Binding-site contacts:
Ligand atom C5 contacts residue NAG1 of chain 1.ZA at 2.9 Å.
Ligand atom C4 contacts residue ASN616 of chain 1.B at 4.2 Å.
Ligand atom N2 contacts residue GLN644 of chain 1.B at 3.8 Å.
Ligand atom O6 contacts residue NAG1 of chain 1.ZA at 3.9 Å.
Ligand atom C4 contacts residue NAG1 of chain 1.ZA at 3.1 Å.
Ligand atom C6 contacts residue NAG1 of chain 1.ZA at 2.8 Å.
Ligand atom O5 contacts residue NAG1 of chain 1.ZA at 4.1 Å.
Ligand atom O4 contacts residue NAG1 of chain 1.ZA at 1.9 Å.
Ligand atom O5 contacts residue THR618 of chain 1.B at 4.4 Å.
Ligand atom C8 contacts residue THR645 of chain 1.B at 3.7 Å.
Ligand atom C7 contacts residue ASN616 of chain 1.B at 3.8 Å.
Ligand atom C8 contacts residue GLN644 of chain 1.B at 4.0 Å.
Ligand atom C7 contacts residue ILE834 of chain 1.C at 4.3 Å (hydrophobic).
Ligand atom C1 contacts residue ASN616 of chain 1.B at 1.4 Å.
Ligand atom C2 contacts residue ASN616 of chain 1.B at 2.3 Å.
Ligand atom N2 contacts residue ASN616 of chain 1.B at 2.5 Å (h-bond).
Ligand atom C3 contacts residue ASN616 of chain 1.B at 3.6 Å.
Ligand atom O3 contacts residue NAG1 of chain 1.ZA at 4.5 Å.
Ligand atom C3 contacts residue NAG1 of chain 1.ZA at 4.3 Å.
Ligand atom C5 contacts residue ASN616 of chain 1.B at 3.7 Å.
Ligand atom C7 contacts residue GLN644 of chain 1.B at 4.3 Å.
Ligand atom O5 contacts residue ASN616 of chain 1.B at 2.5 Å (h-bond).
Ligand atom O7 contacts residue ILE834 of chain 1.C at 4.1 Å.
Ligand atom C8 contacts residue ARG646 of chain 1.B at 3.7 Å.

Sequence of chain 1.B:
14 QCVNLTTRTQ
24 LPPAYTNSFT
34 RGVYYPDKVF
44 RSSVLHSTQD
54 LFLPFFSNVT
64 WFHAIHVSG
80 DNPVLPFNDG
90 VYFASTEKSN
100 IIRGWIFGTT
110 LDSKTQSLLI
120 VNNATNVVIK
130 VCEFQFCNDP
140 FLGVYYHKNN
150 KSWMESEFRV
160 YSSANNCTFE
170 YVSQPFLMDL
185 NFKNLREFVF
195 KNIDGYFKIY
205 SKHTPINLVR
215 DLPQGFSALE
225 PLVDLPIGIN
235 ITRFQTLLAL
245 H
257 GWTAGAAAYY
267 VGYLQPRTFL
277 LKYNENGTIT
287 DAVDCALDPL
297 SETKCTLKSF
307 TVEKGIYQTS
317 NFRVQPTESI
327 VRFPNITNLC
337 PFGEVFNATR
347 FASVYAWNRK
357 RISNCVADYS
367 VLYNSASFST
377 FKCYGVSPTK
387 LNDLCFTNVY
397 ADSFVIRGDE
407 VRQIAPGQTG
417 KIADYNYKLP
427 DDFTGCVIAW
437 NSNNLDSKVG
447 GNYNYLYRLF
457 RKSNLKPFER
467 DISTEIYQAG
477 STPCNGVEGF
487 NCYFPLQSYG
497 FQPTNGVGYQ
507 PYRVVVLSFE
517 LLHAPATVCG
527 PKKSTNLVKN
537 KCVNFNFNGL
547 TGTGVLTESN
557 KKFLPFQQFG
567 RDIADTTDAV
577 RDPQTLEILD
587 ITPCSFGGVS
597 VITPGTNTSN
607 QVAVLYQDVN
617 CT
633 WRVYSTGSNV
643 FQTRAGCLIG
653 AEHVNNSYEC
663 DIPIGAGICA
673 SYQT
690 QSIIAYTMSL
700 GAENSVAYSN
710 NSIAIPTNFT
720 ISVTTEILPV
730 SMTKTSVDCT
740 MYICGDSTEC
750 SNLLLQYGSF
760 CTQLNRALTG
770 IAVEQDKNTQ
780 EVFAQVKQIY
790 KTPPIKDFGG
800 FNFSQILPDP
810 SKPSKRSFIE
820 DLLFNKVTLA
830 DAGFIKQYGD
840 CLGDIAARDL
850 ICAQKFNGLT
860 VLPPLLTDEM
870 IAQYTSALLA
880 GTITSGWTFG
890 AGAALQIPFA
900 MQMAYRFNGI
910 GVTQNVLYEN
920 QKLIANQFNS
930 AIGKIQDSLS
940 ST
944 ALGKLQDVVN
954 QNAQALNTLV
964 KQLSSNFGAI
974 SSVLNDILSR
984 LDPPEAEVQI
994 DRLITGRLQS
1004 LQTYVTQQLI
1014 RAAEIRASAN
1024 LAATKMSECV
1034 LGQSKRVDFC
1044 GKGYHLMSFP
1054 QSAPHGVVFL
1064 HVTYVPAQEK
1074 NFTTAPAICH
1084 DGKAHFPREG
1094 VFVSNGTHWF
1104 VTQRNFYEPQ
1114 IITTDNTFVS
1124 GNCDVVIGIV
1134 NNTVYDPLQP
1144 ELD

The protein below binds the small molecule below.
Small molecule (SMILES): CC(=O)N[C@@H]1[C@@H](O)[C@H](O)[C@@H](CO)O[C@H]1O

Sequence of chain 1.C:
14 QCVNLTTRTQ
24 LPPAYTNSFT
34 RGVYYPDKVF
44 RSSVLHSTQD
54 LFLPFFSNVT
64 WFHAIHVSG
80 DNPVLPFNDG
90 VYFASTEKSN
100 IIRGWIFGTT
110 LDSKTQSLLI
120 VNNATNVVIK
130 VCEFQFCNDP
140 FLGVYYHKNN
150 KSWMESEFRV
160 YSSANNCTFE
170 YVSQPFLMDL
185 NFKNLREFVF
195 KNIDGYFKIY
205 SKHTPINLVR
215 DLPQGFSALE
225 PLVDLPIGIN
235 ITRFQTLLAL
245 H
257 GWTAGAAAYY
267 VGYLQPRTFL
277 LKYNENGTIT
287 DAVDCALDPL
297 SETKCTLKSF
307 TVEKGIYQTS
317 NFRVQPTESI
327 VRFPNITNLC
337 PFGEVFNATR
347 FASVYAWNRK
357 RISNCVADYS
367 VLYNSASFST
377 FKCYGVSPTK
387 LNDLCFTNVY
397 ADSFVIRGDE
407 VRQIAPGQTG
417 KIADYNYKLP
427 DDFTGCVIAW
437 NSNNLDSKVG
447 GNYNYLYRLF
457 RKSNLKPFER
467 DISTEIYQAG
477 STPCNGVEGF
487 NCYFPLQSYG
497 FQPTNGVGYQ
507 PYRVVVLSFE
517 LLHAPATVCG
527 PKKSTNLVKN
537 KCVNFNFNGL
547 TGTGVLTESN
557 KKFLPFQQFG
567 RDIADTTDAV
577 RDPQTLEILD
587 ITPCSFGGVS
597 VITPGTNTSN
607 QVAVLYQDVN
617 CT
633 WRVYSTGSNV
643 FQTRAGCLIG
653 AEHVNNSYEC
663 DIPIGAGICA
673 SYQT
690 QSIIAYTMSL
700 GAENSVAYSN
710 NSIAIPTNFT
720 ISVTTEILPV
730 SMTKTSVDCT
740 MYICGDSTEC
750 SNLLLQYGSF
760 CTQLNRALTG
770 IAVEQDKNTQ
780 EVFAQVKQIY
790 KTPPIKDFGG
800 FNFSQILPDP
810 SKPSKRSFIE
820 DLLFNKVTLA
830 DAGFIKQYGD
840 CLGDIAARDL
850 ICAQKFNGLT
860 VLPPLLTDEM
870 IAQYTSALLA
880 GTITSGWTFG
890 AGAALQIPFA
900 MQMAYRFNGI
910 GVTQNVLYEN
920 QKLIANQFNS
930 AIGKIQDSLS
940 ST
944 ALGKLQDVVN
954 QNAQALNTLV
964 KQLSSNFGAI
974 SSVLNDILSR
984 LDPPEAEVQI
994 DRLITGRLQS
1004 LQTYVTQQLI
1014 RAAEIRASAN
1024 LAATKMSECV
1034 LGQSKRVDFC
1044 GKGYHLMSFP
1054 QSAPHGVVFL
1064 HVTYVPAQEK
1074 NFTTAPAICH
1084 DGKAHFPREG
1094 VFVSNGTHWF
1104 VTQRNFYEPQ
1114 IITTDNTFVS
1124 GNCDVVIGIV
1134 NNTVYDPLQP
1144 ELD